Sequence of chain 1.B:
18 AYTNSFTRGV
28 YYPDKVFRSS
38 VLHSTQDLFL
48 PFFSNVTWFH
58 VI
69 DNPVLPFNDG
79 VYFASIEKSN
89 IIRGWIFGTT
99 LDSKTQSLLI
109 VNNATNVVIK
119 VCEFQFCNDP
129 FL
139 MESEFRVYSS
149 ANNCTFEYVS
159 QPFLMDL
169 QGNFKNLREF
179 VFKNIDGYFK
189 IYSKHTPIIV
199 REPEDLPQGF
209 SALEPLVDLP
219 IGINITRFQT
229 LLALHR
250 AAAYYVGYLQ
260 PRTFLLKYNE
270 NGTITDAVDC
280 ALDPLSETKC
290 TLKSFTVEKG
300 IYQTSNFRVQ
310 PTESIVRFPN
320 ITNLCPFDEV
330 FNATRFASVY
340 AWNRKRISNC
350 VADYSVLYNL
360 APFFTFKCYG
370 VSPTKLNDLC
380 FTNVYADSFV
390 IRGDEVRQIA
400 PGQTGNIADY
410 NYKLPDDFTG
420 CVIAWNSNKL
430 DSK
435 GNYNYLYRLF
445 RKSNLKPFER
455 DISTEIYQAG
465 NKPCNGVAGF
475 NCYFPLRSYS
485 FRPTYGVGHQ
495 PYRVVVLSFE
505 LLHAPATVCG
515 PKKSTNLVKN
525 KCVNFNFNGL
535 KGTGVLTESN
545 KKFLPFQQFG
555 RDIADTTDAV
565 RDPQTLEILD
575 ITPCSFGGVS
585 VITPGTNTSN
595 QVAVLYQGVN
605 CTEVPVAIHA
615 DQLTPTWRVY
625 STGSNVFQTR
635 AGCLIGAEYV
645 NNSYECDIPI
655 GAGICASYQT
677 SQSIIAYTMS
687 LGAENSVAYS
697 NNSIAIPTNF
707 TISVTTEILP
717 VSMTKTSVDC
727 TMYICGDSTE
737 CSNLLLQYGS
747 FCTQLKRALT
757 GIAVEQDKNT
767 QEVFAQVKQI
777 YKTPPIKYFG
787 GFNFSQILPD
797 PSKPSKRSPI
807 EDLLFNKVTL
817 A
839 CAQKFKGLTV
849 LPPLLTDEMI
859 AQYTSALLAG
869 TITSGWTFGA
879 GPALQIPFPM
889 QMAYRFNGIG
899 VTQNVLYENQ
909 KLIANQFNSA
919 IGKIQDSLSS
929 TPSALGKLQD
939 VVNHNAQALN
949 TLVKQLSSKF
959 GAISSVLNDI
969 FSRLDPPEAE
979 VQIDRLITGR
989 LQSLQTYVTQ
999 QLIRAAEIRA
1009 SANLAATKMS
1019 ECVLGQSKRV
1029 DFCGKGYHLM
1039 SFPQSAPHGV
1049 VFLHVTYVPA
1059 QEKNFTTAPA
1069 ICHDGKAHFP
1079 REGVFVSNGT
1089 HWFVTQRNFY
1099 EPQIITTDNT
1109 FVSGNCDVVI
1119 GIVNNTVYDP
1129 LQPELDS

Binding-site contacts:
Ligand atom O7 contacts residue LEU359 of chain 1.B at 3.9 Å.
Ligand atom C8 contacts residue ALA360 of chain 1.B at 4.1 Å (hydrophobic).
Ligand atom C7 contacts residue ASN331 of chain 1.B at 4.0 Å.
Ligand atom N2 contacts residue ASN331 of chain 1.B at 3.0 Å (h-bond).
Ligand atom C2 contacts residue ASN331 of chain 1.B at 2.5 Å.
Ligand atom C5 contacts residue ASN331 of chain 1.B at 3.5 Å.
Ligand atom C4 contacts residue ASN331 of chain 1.B at 4.2 Å.
Ligand atom C6 contacts residue ASN331 of chain 1.B at 4.1 Å.
Ligand atom O5 contacts residue ASN331 of chain 1.B at 2.2 Å (h-bond).
Ligand atom C3 contacts residue ASN331 of chain 1.B at 3.8 Å.
Ligand atom C8 contacts residue LEU359 of chain 1.B at 3.8 Å (hydrophobic).
Ligand atom C1 contacts residue ASN331 of chain 1.B at 1.4 Å.
Ligand atom C7 contacts residue LEU359 of chain 1.B at 4.2 Å (hydrophobic).

This small molecule binds to this protein.
Small molecule (SMILES): CC(=O)N[C@@H]1[C@@H](O)[C@H](O)[C@@H](CO)O[C@H]1O